This small molecule binds to this protein.
Small molecule (SMILES): O[C@@H]1[C@@H](O)[C@H](O)OC[C@H]1O

Binding-site contacts:
Ligand atom O5 contacts residue ALA287 of chain 1.A at 3.9 Å.
Ligand atom O5 contacts residue ALA286 of chain 1.A at 4.0 Å.
Ligand atom O5 contacts residue TYR274 of chain 1.A at 3.8 Å.
Ligand atom C1 contacts residue TYR274 of chain 1.A at 3.9 Å (hydrophobic).
Ligand atom O4 contacts residue ALA286 of chain 1.A at 4.1 Å.
Ligand atom O4 contacts residue GLN283 of chain 1.A at 2.7 Å (h-bond).
Ligand atom O4 contacts residue ALA287 of chain 1.A at 3.9 Å.
Ligand atom C5 contacts residue ALA287 of chain 1.A at 3.4 Å (hydrophobic).
Ligand atom C5 contacts residue TYR274 of chain 1.A at 3.6 Å (hydrophobic).
Ligand atom C4 contacts residue ALA287 of chain 1.A at 4.0 Å (hydrophobic).
Ligand atom C4 contacts residue GLN283 of chain 1.A at 3.8 Å.
Ligand atom O1 contacts residue TYR274 of chain 1.A at 4.5 Å.
Ligand atom C5 contacts residue GLN283 of chain 1.A at 4.2 Å.
Ligand atom C5 contacts residue ALA286 of chain 1.A at 4.1 Å (hydrophobic).
Ligand atom C4 contacts residue ALA286 of chain 1.A at 3.9 Å (hydrophobic).
Ligand atom O5 contacts residue GLN290 of chain 1.A at 4.2 Å.

Sequence of chain 1.A:
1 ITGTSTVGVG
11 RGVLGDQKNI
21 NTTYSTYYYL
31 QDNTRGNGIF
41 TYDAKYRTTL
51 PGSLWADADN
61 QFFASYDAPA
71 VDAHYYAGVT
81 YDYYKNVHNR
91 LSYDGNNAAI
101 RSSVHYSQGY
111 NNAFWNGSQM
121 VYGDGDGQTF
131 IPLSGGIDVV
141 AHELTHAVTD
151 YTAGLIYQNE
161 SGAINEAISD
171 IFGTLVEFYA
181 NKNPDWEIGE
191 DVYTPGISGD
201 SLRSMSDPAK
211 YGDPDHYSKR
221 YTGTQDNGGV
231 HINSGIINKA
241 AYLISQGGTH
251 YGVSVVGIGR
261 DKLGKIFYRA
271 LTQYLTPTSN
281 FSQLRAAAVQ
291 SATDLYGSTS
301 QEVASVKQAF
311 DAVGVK